A protein and the small-molecule ligand that binds it are described below.
Small molecule (SMILES): NCc1cccc(Cl)c1

Binding-site contacts:
Ligand atom C6 contacts residue ALA200 of chain 1.B at 4.0 Å (hydrophobic).
Ligand atom C6 contacts residue SER226 of chain 1.B at 4.2 Å.
Ligand atom C contacts residue CYS201 of chain 1.B at 4.0 Å (hydrophobic).
Ligand atom CL8 contacts residue SER226 of chain 1.B at 4.2 Å.
Ligand atom C5 contacts residue VAL225 of chain 1.B at 3.9 Å (hydrophobic).
Ligand atom CL8 contacts residue ALA200 of chain 1.B at 4.0 Å.
Ligand atom C1 contacts residue CYS201 of chain 1.B at 4.2 Å (hydrophobic).
Ligand atom C5 contacts residue TRP227 of chain 1.B at 3.5 Å (hydrophobic).
Ligand atom C5 contacts residue GLY228 of chain 1.B at 3.8 Å.
Ligand atom CL8 contacts residue TYR240 of chain 1.B at 3.8 Å.
Ligand atom C4 contacts residue ALA200 of chain 1.B at 3.6 Å (hydrophobic).
Ligand atom C4 contacts residue GLY228 of chain 1.B at 3.7 Å.
Ligand atom CL8 contacts residue VAL225 of chain 1.B at 3.6 Å.
Ligand atom C3 contacts residue ALA200 of chain 1.B at 3.2 Å (hydrophobic).
Ligand atom C2 contacts residue GLY230 of chain 1.B at 4.0 Å.
Ligand atom C contacts residue SER205 of chain 1.B at 3.1 Å.
Ligand atom CL8 contacts residue TRP227 of chain 1.B at 3.3 Å.
Ligand atom CL8 contacts residue PHE239 of chain 1.B at 3.4 Å.
Ligand atom C3 contacts residue GLY230 of chain 1.B at 3.5 Å.
Ligand atom C2 contacts residue ALA200 of chain 1.B at 3.8 Å (hydrophobic).
Ligand atom C2 contacts residue CYS201 of chain 1.B at 3.7 Å (hydrophobic).
Ligand atom C5 contacts residue ALA200 of chain 1.B at 3.7 Å (hydrophobic).
Ligand atom N contacts residue SER205 of chain 1.B at 3.6 Å (h-bond).
Ligand atom C3 contacts residue ASP199 of chain 1.B at 3.9 Å.
Ligand atom CL8 contacts residue GLY238 of chain 1.B at 3.5 Å.
Ligand atom C1 contacts residue TRP227 of chain 1.B at 4.2 Å (hydrophobic).
Ligand atom C4 contacts residue GLY238 of chain 1.B at 4.1 Å.
Ligand atom C1 contacts residue SER205 of chain 1.B at 4.3 Å.
Ligand atom C6 contacts residue TRP227 of chain 1.B at 3.7 Å (hydrophobic).
Ligand atom C6 contacts residue GLY228 of chain 1.B at 3.9 Å.
Ligand atom C2 contacts residue CYS231 of chain 1.B at 4.1 Å (hydrophobic).
Ligand atom C2 contacts residue GLY228 of chain 1.B at 4.0 Å.
Ligand atom C3 contacts residue GLY228 of chain 1.B at 3.8 Å.
Ligand atom C4 contacts residue ASP199 of chain 1.B at 3.3 Å.
Ligand atom C3 contacts residue CYS201 of chain 1.B at 4.1 Å (hydrophobic).
Ligand atom C1 contacts residue GLY228 of chain 1.B at 4.0 Å.
Ligand atom C6 contacts residue VAL225 of chain 1.B at 3.5 Å (hydrophobic).
Ligand atom C3 contacts residue CYS231 of chain 1.B at 4.2 Å (hydrophobic).
Ligand atom C4 contacts residue TRP227 of chain 1.B at 3.9 Å (hydrophobic).
Ligand atom C5 contacts residue ASP199 of chain 1.B at 4.2 Å.

Sequence of chain 1.B:
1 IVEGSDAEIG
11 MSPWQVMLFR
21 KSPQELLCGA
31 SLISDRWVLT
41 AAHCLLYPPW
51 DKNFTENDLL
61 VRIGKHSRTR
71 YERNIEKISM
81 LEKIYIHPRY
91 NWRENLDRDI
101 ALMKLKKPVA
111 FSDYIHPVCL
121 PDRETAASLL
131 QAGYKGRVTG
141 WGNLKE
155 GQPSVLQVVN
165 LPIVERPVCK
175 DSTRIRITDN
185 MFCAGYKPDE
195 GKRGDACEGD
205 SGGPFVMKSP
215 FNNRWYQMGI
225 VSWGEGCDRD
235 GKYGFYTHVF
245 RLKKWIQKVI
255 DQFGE